Sequence of chain 1.B:
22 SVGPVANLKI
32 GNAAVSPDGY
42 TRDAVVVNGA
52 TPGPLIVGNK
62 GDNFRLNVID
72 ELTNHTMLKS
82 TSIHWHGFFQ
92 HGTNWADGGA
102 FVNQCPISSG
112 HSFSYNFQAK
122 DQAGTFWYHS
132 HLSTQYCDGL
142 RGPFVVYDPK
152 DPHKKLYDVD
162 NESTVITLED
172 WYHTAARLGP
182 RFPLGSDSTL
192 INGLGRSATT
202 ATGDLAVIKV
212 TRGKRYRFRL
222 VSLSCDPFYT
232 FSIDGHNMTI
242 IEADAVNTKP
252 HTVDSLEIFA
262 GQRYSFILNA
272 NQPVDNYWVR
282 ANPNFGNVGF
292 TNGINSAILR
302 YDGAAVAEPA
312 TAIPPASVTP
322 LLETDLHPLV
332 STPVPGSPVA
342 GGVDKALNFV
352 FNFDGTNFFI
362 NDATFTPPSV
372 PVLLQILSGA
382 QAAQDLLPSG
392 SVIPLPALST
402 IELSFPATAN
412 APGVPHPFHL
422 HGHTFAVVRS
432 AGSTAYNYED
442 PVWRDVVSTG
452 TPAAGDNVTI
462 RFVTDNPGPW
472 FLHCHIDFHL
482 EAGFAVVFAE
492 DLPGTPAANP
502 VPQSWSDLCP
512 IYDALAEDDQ

Sequence of chain 1.A:
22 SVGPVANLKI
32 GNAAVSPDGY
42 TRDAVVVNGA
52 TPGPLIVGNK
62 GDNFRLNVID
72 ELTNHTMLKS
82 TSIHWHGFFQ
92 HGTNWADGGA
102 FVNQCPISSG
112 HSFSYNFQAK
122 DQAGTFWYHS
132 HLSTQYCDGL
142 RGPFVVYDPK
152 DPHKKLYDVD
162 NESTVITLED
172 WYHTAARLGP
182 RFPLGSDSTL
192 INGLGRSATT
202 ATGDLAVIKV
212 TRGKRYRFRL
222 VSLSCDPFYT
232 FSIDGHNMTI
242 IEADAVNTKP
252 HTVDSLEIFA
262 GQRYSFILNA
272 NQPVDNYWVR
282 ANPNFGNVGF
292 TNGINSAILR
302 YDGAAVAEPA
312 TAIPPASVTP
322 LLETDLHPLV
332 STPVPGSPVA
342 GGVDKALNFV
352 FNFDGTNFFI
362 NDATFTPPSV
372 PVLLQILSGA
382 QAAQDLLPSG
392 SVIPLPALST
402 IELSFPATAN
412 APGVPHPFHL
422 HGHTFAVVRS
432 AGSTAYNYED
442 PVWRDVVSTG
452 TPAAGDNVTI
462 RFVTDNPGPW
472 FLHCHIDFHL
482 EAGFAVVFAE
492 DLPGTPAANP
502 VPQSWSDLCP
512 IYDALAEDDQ

Binding-site contacts:
Ligand atom C3 contacts residue ASN293 of chain 1.B at 3.8 Å.
Ligand atom C3 contacts residue ASP44 of chain 1.A at 3.7 Å.
Ligand atom C4 contacts residue ASP44 of chain 1.A at 3.7 Å.
Ligand atom O7 contacts residue ALA176 of chain 1.A at 3.0 Å (h-bond).
Ligand atom N2 contacts residue ASN75 of chain 1.A at 2.9 Å (h-bond).
Ligand atom O5 contacts residue THR77 of chain 1.A at 4.0 Å.
Ligand atom C6 contacts residue ALA176 of chain 1.A at 3.4 Å (hydrophobic).
Ligand atom C7 contacts residue ALA176 of chain 1.A at 3.7 Å (hydrophobic).
Ligand atom C7 contacts residue ASN75 of chain 1.A at 3.7 Å.
Ligand atom O6 contacts residue MET78 of chain 1.A at 3.4 Å (h-bond).
Ligand atom O4 contacts residue TYR41 of chain 1.A at 3.4 Å.
Ligand atom C6 contacts residue TYR41 of chain 1.A at 3.5 Å (hydrophobic).
Ligand atom C2 contacts residue ASP44 of chain 1.A at 3.7 Å.
Ligand atom O6 contacts residue ASP44 of chain 1.A at 3.4 Å (salt-bridge).
Ligand atom O6 contacts residue TYR41 of chain 1.A at 3.5 Å (h-bond).
Ligand atom O7 contacts residue ASP44 of chain 1.A at 3.6 Å (salt-bridge).
Ligand atom O2 contacts residue ASN293 of chain 1.B at 2.9 Å (h-bond).
Ligand atom O4 contacts residue ALA202 of chain 1.B at 3.6 Å.
Ligand atom C8 contacts residue ARG43 of chain 1.A at 3.4 Å.
Ligand atom O3 contacts residue ASN293 of chain 1.B at 3.4 Å (h-bond).
Ligand atom O4 contacts residue THR201 of chain 1.A at 3.3 Å.
Ligand atom C2 contacts residue ASN75 of chain 1.A at 2.5 Å.
Ligand atom O3 contacts residue ASP44 of chain 1.A at 3.4 Å (salt-bridge).
Ligand atom C4 contacts residue ASN293 of chain 1.B at 3.6 Å.
Ligand atom C5 contacts residue THR77 of chain 1.A at 3.9 Å.
Ligand atom C8 contacts residue HIS174 of chain 1.A at 3.3 Å.
Ligand atom C8 contacts residue ALA176 of chain 1.A at 3.6 Å (hydrophobic).
Ligand atom O7 contacts residue HIS174 of chain 1.A at 3.9 Å.
Ligand atom O7 contacts residue LEU179 of chain 1.A at 3.6 Å.
Ligand atom C5 contacts residue ASN75 of chain 1.A at 3.6 Å.
Ligand atom C3 contacts residue ASN75 of chain 1.A at 3.8 Å.
Ligand atom O5 contacts residue MET78 of chain 1.A at 3.4 Å.
Ligand atom C7 contacts residue HIS174 of chain 1.A at 3.8 Å.
Ligand atom O6 contacts residue ALA176 of chain 1.A at 3.6 Å.
Ligand atom C2 contacts residue ASN293 of chain 1.B at 3.9 Å.
Ligand atom O4 contacts residue LEU179 of chain 1.A at 3.9 Å.
Ligand atom C1 contacts residue ASN75 of chain 1.A at 1.4 Å.
Ligand atom O5 contacts residue ASN75 of chain 1.A at 2.3 Å (h-bond).
Ligand atom C6 contacts residue THR77 of chain 1.A at 4.0 Å.
Ligand atom O7 contacts residue THR175 of chain 1.A at 3.6 Å.

This small molecule binds to this protein.
Small molecule (SMILES): CC(=O)N[C@H]1[C@H](O[C@H]2[C@H](O)[C@@H](NC(C)=O)CO[C@@H]2CO)O[C@H](CO)[C@@H](O[C@@H]2O[C@H](CO[C@H]3O[C@H](CO[C@H]4O[C@H](CO)[C@@H](O)[C@H](O)[C@@H]4O)[C@@H](O)[C@H](O[C@H]4O[C@H](CO)[C@@H](O)[C@H](O)[C@@H]4O)[C@@H]3O)[C@@H](O)[C@H](O)[C@@H]2O)[C@@H]1O